Sequence of chain 32.A:
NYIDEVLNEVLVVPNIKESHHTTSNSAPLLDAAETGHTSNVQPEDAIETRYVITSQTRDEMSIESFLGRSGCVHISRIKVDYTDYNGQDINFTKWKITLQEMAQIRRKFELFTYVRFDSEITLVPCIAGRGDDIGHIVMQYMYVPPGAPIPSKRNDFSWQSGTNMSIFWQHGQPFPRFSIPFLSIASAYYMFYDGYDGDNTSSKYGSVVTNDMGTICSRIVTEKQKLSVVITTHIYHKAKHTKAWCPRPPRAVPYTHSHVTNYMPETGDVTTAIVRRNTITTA

Binding-site contacts:
Ligand atom C31 contacts residue LEU103 of chain 32.A at 4.1 Å (hydrophobic).
Ligand atom C2B contacts residue ILE125 of chain 32.A at 4.1 Å (hydrophobic).
Ligand atom C3 contacts residue MET217 of chain 32.A at 4.2 Å (hydrophobic).
Ligand atom C4A contacts residue MET146 of chain 32.A at 4.0 Å (hydrophobic).
Ligand atom CL1 contacts residue ILE239 of chain 32.A at 4.0 Å.
Ligand atom C1B contacts residue ILE125 of chain 32.A at 3.6 Å (hydrophobic).
Ligand atom C5B contacts residue ILE220 of chain 32.A at 4.3 Å (hydrophobic).
Ligand atom O1 contacts residue MET217 of chain 32.A at 2.7 Å (h-bond).
Ligand atom C4A contacts residue TYR145 of chain 32.A at 3.7 Å (hydrophobic).
Ligand atom C3B contacts residue ILE125 of chain 32.A at 4.3 Å (hydrophobic).
Ligand atom C2C contacts residue ILE101 of chain 32.A at 4.2 Å (hydrophobic).
Ligand atom C4 contacts residue LEU103 of chain 32.A at 3.6 Å (hydrophobic).
Ligand atom C5 contacts residue MET217 of chain 32.A at 3.8 Å (hydrophobic).
Ligand atom C2C contacts residue MET217 of chain 32.A at 3.9 Å (hydrophobic).
Ligand atom C2B contacts residue ILE184 of chain 32.A at 4.1 Å (hydrophobic).
Ligand atom C6B contacts residue ILE125 of chain 32.A at 3.3 Å (hydrophobic).
Ligand atom C3B contacts residue TYR147 of chain 32.A at 3.3 Å (hydrophobic).
Ligand atom N3A contacts residue PHE182 of chain 32.A at 4.1 Å.
Ligand atom CL2 contacts residue LEU187 of chain 32.A at 3.9 Å.
Ligand atom N3A contacts residue TYR147 of chain 32.A at 4.1 Å.
Ligand atom CL2 contacts residue TYR147 of chain 32.A at 2.4 Å.
Ligand atom C5B contacts residue ILE125 of chain 32.A at 3.5 Å (hydrophobic).
Ligand atom N2 contacts residue MET217 of chain 32.A at 3.1 Å (h-bond).
Ligand atom C4B contacts residue ILE125 of chain 32.A at 4.0 Å (hydrophobic).
Ligand atom C5A contacts residue LEU127 of chain 32.A at 3.8 Å (hydrophobic).
Ligand atom CL1 contacts residue ILE125 of chain 32.A at 3.7 Å.
Ligand atom C2A contacts residue ILE220 of chain 32.A at 4.1 Å (hydrophobic).
Ligand atom N2 contacts residue ASN215 of chain 32.A at 3.9 Å.
Ligand atom C3C contacts residue ILE101 of chain 32.A at 3.8 Å (hydrophobic).
Ligand atom C4B contacts residue ILE220 of chain 32.A at 4.2 Å (hydrophobic).
Ligand atom C3 contacts residue LEU103 of chain 32.A at 4.3 Å (hydrophobic).
Ligand atom C2B contacts residue TYR147 of chain 32.A at 3.4 Å (hydrophobic).
Ligand atom C31 contacts residue MET195 of chain 32.A at 3.9 Å (hydrophobic).
Ligand atom O1B contacts residue ILE125 of chain 32.A at 4.1 Å.
Ligand atom N3A contacts residue ILE220 of chain 32.A at 4.3 Å.
Ligand atom CL2 contacts residue ILE184 of chain 32.A at 4.2 Å.
Ligand atom O1A contacts residue LEU127 of chain 32.A at 4.1 Å.
Ligand atom O1A contacts residue ILE239 of chain 32.A at 4.3 Å.
Ligand atom C2A contacts residue PHE182 of chain 32.A at 4.1 Å (hydrophobic).
Ligand atom C5A contacts residue TYR145 of chain 32.A at 3.7 Å (hydrophobic).

A protein and the small-molecule ligand that binds it are described below.
Small molecule (SMILES): Cc1cc(CCCOc2c(Cl)cc(C3=NCCO3)cc2Cl)on1